Sequence of chain 1.D:
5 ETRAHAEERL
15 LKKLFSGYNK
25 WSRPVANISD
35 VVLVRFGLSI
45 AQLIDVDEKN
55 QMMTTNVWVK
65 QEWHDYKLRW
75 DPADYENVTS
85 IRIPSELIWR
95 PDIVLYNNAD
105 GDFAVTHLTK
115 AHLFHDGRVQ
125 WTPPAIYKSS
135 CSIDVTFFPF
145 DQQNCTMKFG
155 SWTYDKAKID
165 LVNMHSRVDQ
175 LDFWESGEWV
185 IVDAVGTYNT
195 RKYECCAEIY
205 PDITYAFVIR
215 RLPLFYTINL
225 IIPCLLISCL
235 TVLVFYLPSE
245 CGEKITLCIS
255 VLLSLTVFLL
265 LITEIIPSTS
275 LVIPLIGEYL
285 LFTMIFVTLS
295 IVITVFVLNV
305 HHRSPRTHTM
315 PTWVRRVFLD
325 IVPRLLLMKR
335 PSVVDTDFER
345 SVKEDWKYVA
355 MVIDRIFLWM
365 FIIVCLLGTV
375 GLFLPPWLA

Binding-site contacts:
Ligand atom C1 contacts residue SER33 of chain 1.D at 4.1 Å.
Ligand atom C6 contacts residue SER33 of chain 1.D at 4.5 Å.
Ligand atom O7 contacts residue ASN31 of chain 1.D at 3.8 Å.
Ligand atom C7 contacts residue ASN31 of chain 1.D at 3.6 Å.
Ligand atom O5 contacts residue ASN31 of chain 1.D at 2.4 Å (h-bond).
Ligand atom C4 contacts residue ASN31 of chain 1.D at 4.2 Å.
Ligand atom N2 contacts residue ASN31 of chain 1.D at 2.9 Å (h-bond).
Ligand atom C2 contacts residue ASN31 of chain 1.D at 2.5 Å.
Ligand atom O5 contacts residue SER33 of chain 1.D at 3.9 Å.
Ligand atom C3 contacts residue ASN31 of chain 1.D at 3.8 Å.
Ligand atom C5 contacts residue ASN31 of chain 1.D at 3.7 Å.
Ligand atom C5 contacts residue SER33 of chain 1.D at 4.1 Å.
Ligand atom C1 contacts residue ASN31 of chain 1.D at 1.4 Å.

This small molecule binds to this protein.
Small molecule (SMILES): CC(=O)N[C@@H]1[C@@H](O)[C@H](O)[C@@H](CO)O[C@H]1O